Binding-site contacts:
Ligand atom C8 contacts residue GLY189 of chain 1.B at 4.3 Å.
Ligand atom C1 contacts residue ASN197 of chain 1.B at 1.4 Å.
Ligand atom C5 contacts residue ASN197 of chain 1.B at 3.7 Å.
Ligand atom O5 contacts residue SER199 of chain 1.B at 3.6 Å.
Ligand atom C6 contacts residue SER199 of chain 1.B at 4.4 Å.
Ligand atom C1 contacts residue SER199 of chain 1.B at 3.8 Å.
Ligand atom C8 contacts residue ASN197 of chain 1.B at 4.4 Å.
Ligand atom C8 contacts residue PHE188 of chain 1.B at 3.4 Å (hydrophobic).
Ligand atom C5 contacts residue SER199 of chain 1.B at 3.9 Å.
Ligand atom C3 contacts residue ASN197 of chain 1.B at 3.8 Å.
Ligand atom N2 contacts residue ASN197 of chain 1.B at 2.9 Å (h-bond).
Ligand atom C8 contacts residue THR190 of chain 1.B at 4.4 Å.
Ligand atom O7 contacts residue GLY189 of chain 1.B at 4.3 Å.
Ligand atom O5 contacts residue ASN197 of chain 1.B at 2.4 Å (h-bond).
Ligand atom O7 contacts residue ASN197 of chain 1.B at 3.7 Å.
Ligand atom C7 contacts residue PHE188 of chain 1.B at 4.2 Å (hydrophobic).
Ligand atom O6 contacts residue ASN197 of chain 1.B at 4.5 Å.
Ligand atom C7 contacts residue ASN197 of chain 1.B at 3.5 Å.
Ligand atom C2 contacts residue ASN197 of chain 1.B at 2.5 Å.
Ligand atom C4 contacts residue ASN197 of chain 1.B at 4.2 Å.

The small molecule below binds the protein below.
Small molecule (SMILES): CC(=O)N[C@@H]1[C@@H](O)[C@H](O)[C@@H](CO)O[C@H]1O

Sequence of chain 1.B:
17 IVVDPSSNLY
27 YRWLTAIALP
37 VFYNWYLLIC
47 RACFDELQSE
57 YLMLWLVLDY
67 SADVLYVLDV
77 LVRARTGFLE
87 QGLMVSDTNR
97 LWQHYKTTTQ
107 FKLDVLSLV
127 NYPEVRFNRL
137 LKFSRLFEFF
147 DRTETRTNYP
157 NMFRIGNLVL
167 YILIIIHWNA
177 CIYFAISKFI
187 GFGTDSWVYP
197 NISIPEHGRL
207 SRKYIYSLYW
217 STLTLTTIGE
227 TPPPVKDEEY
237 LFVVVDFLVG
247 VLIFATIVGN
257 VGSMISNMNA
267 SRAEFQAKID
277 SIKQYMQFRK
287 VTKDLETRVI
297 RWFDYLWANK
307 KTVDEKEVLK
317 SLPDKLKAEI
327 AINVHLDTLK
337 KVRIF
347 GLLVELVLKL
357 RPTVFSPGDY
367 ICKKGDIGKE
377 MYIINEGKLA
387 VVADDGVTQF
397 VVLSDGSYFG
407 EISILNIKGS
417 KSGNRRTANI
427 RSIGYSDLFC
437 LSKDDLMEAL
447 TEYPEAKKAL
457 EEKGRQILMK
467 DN